Sequence of chain 1.I:
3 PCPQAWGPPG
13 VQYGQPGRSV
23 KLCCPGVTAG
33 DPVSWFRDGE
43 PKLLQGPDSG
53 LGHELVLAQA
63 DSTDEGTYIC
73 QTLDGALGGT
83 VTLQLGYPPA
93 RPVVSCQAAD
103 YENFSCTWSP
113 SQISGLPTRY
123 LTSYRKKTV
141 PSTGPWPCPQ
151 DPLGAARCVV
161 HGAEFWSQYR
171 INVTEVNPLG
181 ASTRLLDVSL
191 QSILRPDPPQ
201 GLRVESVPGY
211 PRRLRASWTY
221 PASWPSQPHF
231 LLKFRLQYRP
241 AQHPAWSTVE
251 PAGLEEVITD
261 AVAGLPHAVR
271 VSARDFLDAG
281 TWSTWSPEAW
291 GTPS

Binding-site contacts:
Ligand atom C3 contacts residue ASN172 of chain 1.I at 3.5 Å.
Ligand atom C4 contacts residue ASN172 of chain 1.I at 3.4 Å.
Ligand atom O7 contacts residue LEU185 of chain 1.I at 3.1 Å.
Ligand atom C1 contacts residue ASN172 of chain 1.I at 1.3 Å.
Ligand atom C7 contacts residue ASN172 of chain 1.I at 4.2 Å.
Ligand atom C8 contacts residue ARG127 of chain 1.I at 3.5 Å.
Ligand atom C2 contacts residue ASN172 of chain 1.I at 2.6 Å.
Ligand atom O7 contacts residue ARG170 of chain 1.I at 4.5 Å.
Ligand atom O5 contacts residue ASN172 of chain 1.I at 1.0 Å (h-bond).
Ligand atom C8 contacts residue ASN172 of chain 1.I at 4.0 Å.
Ligand atom C5 contacts residue THR183 of chain 1.I at 4.5 Å.
Ligand atom C3 contacts residue THR183 of chain 1.I at 4.3 Å.
Ligand atom O7 contacts residue ARG127 of chain 1.I at 3.6 Å.
Ligand atom C5 contacts residue THR174 of chain 1.I at 3.7 Å.
Ligand atom N2 contacts residue ASN172 of chain 1.I at 3.6 Å.
Ligand atom C1 contacts residue THR183 of chain 1.I at 3.9 Å.
Ligand atom N2 contacts residue LEU185 of chain 1.I at 3.8 Å.
Ligand atom C7 contacts residue ARG127 of chain 1.I at 4.3 Å.
Ligand atom O6 contacts residue ASN172 of chain 1.I at 3.5 Å (h-bond).
Ligand atom C5 contacts residue ASN172 of chain 1.I at 2.4 Å.
Ligand atom O4 contacts residue THR174 of chain 1.I at 4.5 Å.
Ligand atom O6 contacts residue SER125 of chain 1.I at 4.1 Å.
Ligand atom C7 contacts residue LEU185 of chain 1.I at 3.6 Å (hydrophobic).
Ligand atom C8 contacts residue LEU123 of chain 1.I at 3.6 Å (hydrophobic).
Ligand atom C6 contacts residue THR174 of chain 1.I at 3.5 Å.
Ligand atom C6 contacts residue ASN172 of chain 1.I at 3.2 Å.

A protein and the small-molecule ligand that binds it are described below.
Small molecule (SMILES): CC(=O)N[C@H]1[C@H](O[C@H]2[C@H](O)[C@@H](NC(C)=O)CO[C@@H]2CO)O[C@H](CO)[C@@H](O[C@@H]2O[C@H](CO)[C@@H](O)[C@H](O)[C@@H]2O)[C@@H]1O